A protein and the small-molecule ligand that binds it are described below.
Small molecule (SMILES): CC(=O)N[C@@H]1[C@@H](O)[C@H](O)[C@@H](CO)O[C@H]1O

Binding-site contacts:
Ligand atom O7 contacts residue HIS71 of chain 3.B at 4.4 Å.
Ligand atom C1 contacts residue ASN72 of chain 3.B at 1.4 Å.
Ligand atom C5 contacts residue ASN72 of chain 3.B at 3.6 Å.
Ligand atom C2 contacts residue THR74 of chain 3.B at 4.5 Å.
Ligand atom O5 contacts residue ASN72 of chain 3.B at 2.4 Å (h-bond).
Ligand atom C1 contacts residue THR74 of chain 3.B at 3.7 Å.
Ligand atom C6 contacts residue MET104 of chain 3.B at 4.4 Å (hydrophobic).
Ligand atom C7 contacts residue ASN72 of chain 3.B at 3.2 Å.
Ligand atom O7 contacts residue ASN72 of chain 3.B at 3.1 Å (h-bond).
Ligand atom C8 contacts residue ASN72 of chain 3.B at 3.5 Å.
Ligand atom N2 contacts residue THR74 of chain 3.B at 4.5 Å.
Ligand atom C3 contacts residue ASN72 of chain 3.B at 3.9 Å.
Ligand atom C2 contacts residue ASN72 of chain 3.B at 2.6 Å.
Ligand atom C4 contacts residue ASN72 of chain 3.B at 4.3 Å.
Ligand atom O5 contacts residue MET104 of chain 3.B at 4.4 Å.
Ligand atom N2 contacts residue ASN72 of chain 3.B at 3.0 Å (h-bond).
Ligand atom O5 contacts residue THR74 of chain 3.B at 4.5 Å.

Sequence of chain 3.B:
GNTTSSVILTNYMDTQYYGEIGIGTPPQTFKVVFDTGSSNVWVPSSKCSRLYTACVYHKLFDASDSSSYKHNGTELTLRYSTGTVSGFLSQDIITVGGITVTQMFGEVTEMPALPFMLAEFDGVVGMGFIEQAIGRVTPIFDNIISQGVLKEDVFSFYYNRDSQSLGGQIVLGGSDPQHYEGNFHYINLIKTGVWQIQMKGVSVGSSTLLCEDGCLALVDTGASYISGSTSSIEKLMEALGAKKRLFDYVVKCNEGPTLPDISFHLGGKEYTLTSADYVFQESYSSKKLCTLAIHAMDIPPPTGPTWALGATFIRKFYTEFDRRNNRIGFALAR